Sequence of chain 1.E:
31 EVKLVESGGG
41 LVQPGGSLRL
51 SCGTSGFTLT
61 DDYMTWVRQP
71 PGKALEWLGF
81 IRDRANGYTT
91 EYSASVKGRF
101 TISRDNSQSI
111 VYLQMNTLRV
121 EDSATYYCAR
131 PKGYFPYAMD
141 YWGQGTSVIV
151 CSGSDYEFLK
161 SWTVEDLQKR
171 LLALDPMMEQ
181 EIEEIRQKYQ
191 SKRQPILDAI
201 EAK

The protein below binds the small molecule below.
Small molecule (SMILES): CC(=O)N[C@@H]1[C@@H](O)[C@H](O)[C@@H](CO)O[C@H]1O

Sequence of chain 1.D:
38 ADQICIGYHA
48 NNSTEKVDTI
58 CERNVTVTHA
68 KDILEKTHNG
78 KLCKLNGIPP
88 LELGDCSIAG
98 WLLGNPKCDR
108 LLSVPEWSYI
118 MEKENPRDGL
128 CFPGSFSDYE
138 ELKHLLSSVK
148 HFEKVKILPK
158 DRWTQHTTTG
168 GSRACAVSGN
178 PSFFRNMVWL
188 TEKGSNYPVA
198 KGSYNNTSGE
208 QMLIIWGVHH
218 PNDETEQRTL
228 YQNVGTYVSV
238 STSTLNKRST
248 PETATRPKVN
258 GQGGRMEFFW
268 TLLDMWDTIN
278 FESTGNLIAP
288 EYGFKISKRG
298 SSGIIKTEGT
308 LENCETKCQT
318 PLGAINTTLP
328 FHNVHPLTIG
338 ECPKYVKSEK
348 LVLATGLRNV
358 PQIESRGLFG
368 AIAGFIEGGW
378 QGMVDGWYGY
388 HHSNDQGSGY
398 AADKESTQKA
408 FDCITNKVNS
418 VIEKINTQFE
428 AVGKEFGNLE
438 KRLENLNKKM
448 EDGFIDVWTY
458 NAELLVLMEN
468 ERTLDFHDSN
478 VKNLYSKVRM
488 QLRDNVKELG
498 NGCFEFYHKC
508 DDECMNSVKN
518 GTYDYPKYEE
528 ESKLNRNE

Binding-site contacts:
Ligand atom O5 contacts residue ASN323 of chain 1.D at 2.4 Å (h-bond).
Ligand atom C5 contacts residue LYS314 of chain 1.D at 3.9 Å.
Ligand atom C2 contacts residue ASN323 of chain 1.D at 2.5 Å.
Ligand atom N2 contacts residue ASN323 of chain 1.D at 2.9 Å (h-bond).
Ligand atom O6 contacts residue THR54 of chain 1.E at 4.4 Å.
Ligand atom C5 contacts residue ASN323 of chain 1.D at 3.7 Å.
Ligand atom C6 contacts residue ASN323 of chain 1.D at 4.3 Å.
Ligand atom C3 contacts residue LYS314 of chain 1.D at 4.5 Å.
Ligand atom C8 contacts residue ASN323 of chain 1.D at 3.4 Å.
Ligand atom C6 contacts residue THR54 of chain 1.E at 3.6 Å.
Ligand atom C4 contacts residue ASN323 of chain 1.D at 4.2 Å.
Ligand atom O7 contacts residue GLU312 of chain 1.D at 3.3 Å (salt-bridge).
Ligand atom O5 contacts residue LYS314 of chain 1.D at 4.2 Å.
Ligand atom O7 contacts residue ASN323 of chain 1.D at 4.3 Å.
Ligand atom O6 contacts residue ASN323 of chain 1.D at 4.0 Å.
Ligand atom N2 contacts residue GLU312 of chain 1.D at 3.8 Å.
Ligand atom C8 contacts residue GLN108 of chain 1.E at 3.6 Å.
Ligand atom C1 contacts residue ASN323 of chain 1.D at 1.4 Å.
Ligand atom C3 contacts residue ASN323 of chain 1.D at 3.8 Å.
Ligand atom O6 contacts residue THR325 of chain 1.D at 4.0 Å.
Ligand atom C1 contacts residue LYS314 of chain 1.D at 3.8 Å.
Ligand atom C7 contacts residue ASN323 of chain 1.D at 3.4 Å.
Ligand atom C7 contacts residue GLU312 of chain 1.D at 3.9 Å.